This protein binds this small molecule.
Small molecule (SMILES): CC(=O)N[C@@H]1[C@@H](O)[C@H](O)[C@@H](CO)O[C@H]1O

Sequence of chain 1.A:
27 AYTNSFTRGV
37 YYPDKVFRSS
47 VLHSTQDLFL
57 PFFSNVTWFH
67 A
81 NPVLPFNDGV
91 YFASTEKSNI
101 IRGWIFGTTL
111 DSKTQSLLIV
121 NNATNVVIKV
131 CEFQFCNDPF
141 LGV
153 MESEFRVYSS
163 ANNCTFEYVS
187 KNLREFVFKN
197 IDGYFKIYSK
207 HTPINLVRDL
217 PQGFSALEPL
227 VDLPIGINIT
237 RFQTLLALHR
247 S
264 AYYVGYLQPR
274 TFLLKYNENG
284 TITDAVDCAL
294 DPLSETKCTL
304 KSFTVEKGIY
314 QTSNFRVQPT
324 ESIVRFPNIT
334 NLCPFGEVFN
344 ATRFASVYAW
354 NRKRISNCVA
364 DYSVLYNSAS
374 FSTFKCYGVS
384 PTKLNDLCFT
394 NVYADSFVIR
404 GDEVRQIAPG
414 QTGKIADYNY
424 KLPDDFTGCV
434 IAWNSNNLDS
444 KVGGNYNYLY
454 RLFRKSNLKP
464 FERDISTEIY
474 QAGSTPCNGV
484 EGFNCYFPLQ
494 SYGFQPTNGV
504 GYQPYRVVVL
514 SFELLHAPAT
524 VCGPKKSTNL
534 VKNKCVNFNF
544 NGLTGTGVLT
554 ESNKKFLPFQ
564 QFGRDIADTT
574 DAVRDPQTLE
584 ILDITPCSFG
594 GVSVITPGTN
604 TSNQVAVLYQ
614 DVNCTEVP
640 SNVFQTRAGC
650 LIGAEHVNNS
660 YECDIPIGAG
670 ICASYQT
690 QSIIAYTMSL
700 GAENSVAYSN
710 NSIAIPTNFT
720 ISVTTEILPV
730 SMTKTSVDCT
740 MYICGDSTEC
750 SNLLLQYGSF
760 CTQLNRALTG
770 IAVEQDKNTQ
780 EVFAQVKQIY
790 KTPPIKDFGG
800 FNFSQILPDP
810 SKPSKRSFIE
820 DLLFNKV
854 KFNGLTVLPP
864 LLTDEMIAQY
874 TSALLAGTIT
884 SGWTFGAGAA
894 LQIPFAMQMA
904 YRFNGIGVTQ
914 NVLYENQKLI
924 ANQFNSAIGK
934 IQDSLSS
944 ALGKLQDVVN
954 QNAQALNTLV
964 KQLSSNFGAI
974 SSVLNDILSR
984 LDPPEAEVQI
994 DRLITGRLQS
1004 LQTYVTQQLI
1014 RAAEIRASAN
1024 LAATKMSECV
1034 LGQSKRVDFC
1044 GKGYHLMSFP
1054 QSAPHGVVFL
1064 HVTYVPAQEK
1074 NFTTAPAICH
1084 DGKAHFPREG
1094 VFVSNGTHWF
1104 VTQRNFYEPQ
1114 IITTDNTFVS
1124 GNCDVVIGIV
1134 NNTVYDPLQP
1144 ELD

Binding-site contacts:
Ligand atom N2 contacts residue ASN616 of chain 1.A at 2.9 Å (h-bond).
Ligand atom C1 contacts residue ASN616 of chain 1.A at 1.4 Å.
Ligand atom C8 contacts residue ASN616 of chain 1.A at 4.2 Å.
Ligand atom O5 contacts residue ASN616 of chain 1.A at 2.4 Å (h-bond).
Ligand atom O5 contacts residue THR618 of chain 1.A at 4.4 Å.
Ligand atom C1 contacts residue THR618 of chain 1.A at 4.1 Å.
Ligand atom N2 contacts residue GLN644 of chain 1.A at 4.4 Å.
Ligand atom C5 contacts residue ASN616 of chain 1.A at 3.7 Å.
Ligand atom C2 contacts residue ASN616 of chain 1.A at 2.5 Å.
Ligand atom C8 contacts residue GLN644 of chain 1.A at 4.0 Å.
Ligand atom C4 contacts residue ASN616 of chain 1.A at 4.2 Å.
Ligand atom C3 contacts residue ASN616 of chain 1.A at 3.8 Å.
Ligand atom C7 contacts residue ASN616 of chain 1.A at 3.9 Å.